The small molecule below binds the protein below.
Small molecule (SMILES): CNc1ncnc2c1ncn2[C@@H]1O[C@H](COP(=O)(O)O)[C@@H](O)[C@H]1O

Sequence of chain 1.B:
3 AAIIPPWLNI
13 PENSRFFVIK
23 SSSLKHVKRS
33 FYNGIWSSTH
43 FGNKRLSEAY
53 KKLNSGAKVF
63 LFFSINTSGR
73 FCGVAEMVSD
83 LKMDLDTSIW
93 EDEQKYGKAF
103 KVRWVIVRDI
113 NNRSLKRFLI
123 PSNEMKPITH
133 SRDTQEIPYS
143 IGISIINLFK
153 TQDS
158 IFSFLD

Binding-site contacts:
Ligand atom C2 contacts residue TYR98 of chain 1.B at 3.1 Å (hydrophobic).
Ligand atom C5 contacts residue SER39 of chain 1.B at 3.9 Å.
Ligand atom C5' contacts residue THR41 of chain 1.B at 3.2 Å.
Ligand atom C8 contacts residue ASP135 of chain 1.B at 3.4 Å.
Ligand atom N3 contacts residue SER24 of chain 1.B at 3.1 Å (h-bond).
Ligand atom N6 contacts residue SER39 of chain 1.B at 2.8 Å (h-bond).
Ligand atom N3 contacts residue SER23 of chain 1.B at 3.9 Å.
Ligand atom N9 contacts residue LYS22 of chain 1.B at 3.1 Å (salt-bridge).
Ligand atom N6 contacts residue TYR98 of chain 1.B at 3.8 Å.
Ligand atom C2' contacts residue ASP135 of chain 1.B at 3.8 Å.
Ligand atom N7 contacts residue SER40 of chain 1.B at 3.8 Å.
Ligand atom N1 contacts residue TRP38 of chain 1.B at 3.8 Å.
Ligand atom C2 contacts residue SER23 of chain 1.B at 3.9 Å.
Ligand atom C5 contacts residue TRP38 of chain 1.B at 3.8 Å (hydrophobic).
Ligand atom C8 contacts residue LYS22 of chain 1.B at 3.5 Å.
Ligand atom C6 contacts residue TRP38 of chain 1.B at 3.5 Å (hydrophobic).
Ligand atom O5' contacts residue THR41 of chain 1.B at 3.3 Å.
Ligand atom N1 contacts residue HIS28 of chain 1.B at 2.9 Å (h-bond).
Ligand atom C9 contacts residue SER39 of chain 1.B at 3.6 Å.
Ligand atom C9 contacts residue TRP38 of chain 1.B at 3.9 Å (hydrophobic).
Ligand atom C6 contacts residue SER39 of chain 1.B at 3.7 Å.
Ligand atom C5 contacts residue TYR98 of chain 1.B at 3.3 Å (hydrophobic).
Ligand atom N7 contacts residue TYR98 of chain 1.B at 3.7 Å.
Ligand atom C9 contacts residue TYR98 of chain 1.B at 4.0 Å (hydrophobic).
Ligand atom C6 contacts residue HIS28 of chain 1.B at 4.0 Å.
Ligand atom N1 contacts residue TYR98 of chain 1.B at 3.5 Å.
Ligand atom C2 contacts residue HIS28 of chain 1.B at 3.4 Å.
Ligand atom C4 contacts residue TYR98 of chain 1.B at 3.5 Å (hydrophobic).
Ligand atom C9 contacts residue HIS28 of chain 1.B at 3.4 Å.
Ligand atom C1' contacts residue LYS22 of chain 1.B at 3.2 Å.
Ligand atom N6 contacts residue TRP38 of chain 1.B at 3.4 Å.
Ligand atom C9 contacts residue TRP92 of chain 1.B at 3.3 Å (hydrophobic).
Ligand atom C6 contacts residue TYR98 of chain 1.B at 3.4 Å (hydrophobic).
Ligand atom C3' contacts residue ASP135 of chain 1.B at 3.7 Å.
Ligand atom N7 contacts residue SER39 of chain 1.B at 3.6 Å (h-bond).
Ligand atom O2' contacts residue LYS22 of chain 1.B at 3.3 Å (salt-bridge).
Ligand atom C2' contacts residue LYS22 of chain 1.B at 3.0 Å.
Ligand atom C4 contacts residue LYS22 of chain 1.B at 3.5 Å.
Ligand atom C2 contacts residue SER24 of chain 1.B at 3.5 Å.
Ligand atom N3 contacts residue TYR98 of chain 1.B at 3.4 Å (h-bond).